This small molecule binds to this protein.
Small molecule (SMILES): C[C@H](O)[C@H](N)[C@@H]1O[C@](O)(C(=O)O)C[C@H](O)[C@@H]1N

Sequence of chain 1.E:
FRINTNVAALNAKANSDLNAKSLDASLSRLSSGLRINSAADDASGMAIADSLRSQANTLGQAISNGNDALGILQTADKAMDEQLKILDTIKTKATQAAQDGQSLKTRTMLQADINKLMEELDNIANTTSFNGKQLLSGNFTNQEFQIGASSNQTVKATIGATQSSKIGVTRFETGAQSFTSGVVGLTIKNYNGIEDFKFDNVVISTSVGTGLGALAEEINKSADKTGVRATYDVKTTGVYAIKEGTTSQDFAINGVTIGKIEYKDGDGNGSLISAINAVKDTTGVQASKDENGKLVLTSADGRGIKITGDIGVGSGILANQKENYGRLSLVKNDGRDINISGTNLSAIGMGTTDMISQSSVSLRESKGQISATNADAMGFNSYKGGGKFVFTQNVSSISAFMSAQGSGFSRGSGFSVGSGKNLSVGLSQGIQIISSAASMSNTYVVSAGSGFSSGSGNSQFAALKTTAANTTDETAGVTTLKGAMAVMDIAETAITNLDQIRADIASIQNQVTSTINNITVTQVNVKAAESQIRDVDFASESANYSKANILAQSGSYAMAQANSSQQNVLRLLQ

Binding-site contacts:
Ligand atom C2 contacts residue SER449 of chain 1.E at 1.5 Å.
Ligand atom C5 contacts residue GLY451 of chain 1.E at 4.4 Å.
Ligand atom O8 contacts residue SER449 of chain 1.E at 4.2 Å.
Ligand atom O1B contacts residue SER449 of chain 1.E at 2.5 Å (h-bond).
Ligand atom C5 contacts residue SER449 of chain 1.E at 3.8 Å.
Ligand atom O1B contacts residue VAL448 of chain 1.E at 4.3 Å.
Ligand atom C4 contacts residue SER449 of chain 1.E at 3.0 Å.
Ligand atom O1B contacts residue VAL447 of chain 1.E at 3.2 Å.
Ligand atom O4 contacts residue SER449 of chain 1.E at 4.1 Å.
Ligand atom C3 contacts residue SER449 of chain 1.E at 2.1 Å.
Ligand atom C6 contacts residue SER449 of chain 1.E at 3.6 Å.
Ligand atom O4 contacts residue GLY451 of chain 1.E at 4.2 Å.
Ligand atom C4 contacts residue SER452 of chain 1.E at 4.0 Å.
Ligand atom O1A contacts residue SER449 of chain 1.E at 3.2 Å.
Ligand atom O4 contacts residue SER452 of chain 1.E at 4.0 Å.
Ligand atom C1 contacts residue SER449 of chain 1.E at 2.2 Å.
Ligand atom C4 contacts residue GLY451 of chain 1.E at 3.8 Å.
Ligand atom O6 contacts residue SER449 of chain 1.E at 2.8 Å (h-bond).
Ligand atom C3 contacts residue VAL447 of chain 1.E at 4.4 Å (hydrophobic).
Ligand atom C1 contacts residue VAL447 of chain 1.E at 4.4 Å (hydrophobic).